Binding-site contacts:
Ligand atom O contacts residue ASP83 of chain 1.B at 4.0 Å.
Ligand atom N contacts residue THR129 of chain 1.B at 3.0 Å (h-bond).
Ligand atom CH2 contacts residue TYR132 of chain 1.B at 3.5 Å (hydrophobic).
Ligand atom CB contacts residue ASP81 of chain 1.B at 3.6 Å.
Ligand atom O contacts residue THR128 of chain 1.B at 3.2 Å.
Ligand atom C contacts residue ASP83 of chain 1.B at 3.7 Å.
Ligand atom CA contacts residue THR129 of chain 1.B at 4.0 Å.
Ligand atom C contacts residue THR129 of chain 1.B at 4.0 Å.
Ligand atom O contacts residue THR129 of chain 1.B at 3.0 Å (h-bond).
Ligand atom CB contacts residue THR129 of chain 1.B at 4.1 Å.
Ligand atom CA contacts residue CYS130 of chain 1.B at 4.0 Å (hydrophobic).
Ligand atom CA contacts residue THR128 of chain 1.B at 3.9 Å.
Ligand atom CG contacts residue TYR125 of chain 1.B at 4.0 Å (hydrophobic).
Ligand atom N contacts residue TYR132 of chain 1.B at 3.0 Å (h-bond).
Ligand atom C contacts residue THR129 of chain 1.B at 3.6 Å.
Ligand atom CH1 contacts residue GLU152 of chain 1.B at 3.8 Å.
Ligand atom CB contacts residue ILE63 of chain 1.B at 3.8 Å (hydrophobic).
Ligand atom CB contacts residue TYR132 of chain 1.B at 4.1 Å (hydrophobic).
Ligand atom CH1 contacts residue ASP153 of chain 1.B at 3.8 Å.
Ligand atom CB contacts residue CYS130 of chain 1.B at 3.9 Å (hydrophobic).
Ligand atom N contacts residue THR128 of chain 1.B at 3.7 Å.
Ligand atom CG2 contacts residue CYS130 of chain 1.B at 4.1 Å (hydrophobic).
Ligand atom O contacts residue CYS130 of chain 1.B at 3.6 Å (h-bond).
Ligand atom CA contacts residue THR129 of chain 1.B at 3.4 Å.
Ligand atom C contacts residue TYR132 of chain 1.B at 3.9 Å (hydrophobic).
Ligand atom N contacts residue ASP83 of chain 1.B at 2.6 Å (salt-bridge).
Ligand atom CA contacts residue ASP81 of chain 1.B at 3.4 Å.
Ligand atom CE contacts residue TYR125 of chain 1.B at 3.9 Å (hydrophobic).
Ligand atom N contacts residue ASP81 of chain 1.B at 2.7 Å (salt-bridge).
Ligand atom CB contacts residue THR129 of chain 1.B at 3.5 Å.
Ligand atom CB contacts residue TYR132 of chain 1.B at 3.3 Å (hydrophobic).
Ligand atom CA contacts residue TYR132 of chain 1.B at 3.8 Å (hydrophobic).
Ligand atom CH2 contacts residue GLU152 of chain 1.B at 3.5 Å.
Ligand atom CA contacts residue ASP83 of chain 1.B at 3.3 Å.
Ligand atom CA contacts residue TYR132 of chain 1.B at 3.9 Å (hydrophobic).
Ligand atom O contacts residue THR128 of chain 1.B at 3.7 Å.
Ligand atom C contacts residue THR128 of chain 1.B at 3.8 Å.
Ligand atom NZ contacts residue TYR125 of chain 1.B at 3.9 Å.
Ligand atom NZ contacts residue GLU152 of chain 1.B at 4.1 Å.
Ligand atom CE contacts residue TYR132 of chain 1.B at 4.0 Å (hydrophobic).

Sequence of chain 1.B:
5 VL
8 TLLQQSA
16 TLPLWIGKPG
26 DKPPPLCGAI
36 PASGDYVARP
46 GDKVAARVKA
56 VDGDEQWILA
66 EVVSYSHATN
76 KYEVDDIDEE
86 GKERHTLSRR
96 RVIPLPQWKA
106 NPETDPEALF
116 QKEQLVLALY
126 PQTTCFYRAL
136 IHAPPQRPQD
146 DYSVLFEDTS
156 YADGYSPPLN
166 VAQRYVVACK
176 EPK

This small molecule binds to this protein.
Small molecule (SMILES): C[C@H](N)C(=O)N[C@@H](C)C(=O)N[C@H](C(=O)N[C@H](C=O)CCCCN(C)C)[C@@H](C)O